Sequence of chain 1.A:
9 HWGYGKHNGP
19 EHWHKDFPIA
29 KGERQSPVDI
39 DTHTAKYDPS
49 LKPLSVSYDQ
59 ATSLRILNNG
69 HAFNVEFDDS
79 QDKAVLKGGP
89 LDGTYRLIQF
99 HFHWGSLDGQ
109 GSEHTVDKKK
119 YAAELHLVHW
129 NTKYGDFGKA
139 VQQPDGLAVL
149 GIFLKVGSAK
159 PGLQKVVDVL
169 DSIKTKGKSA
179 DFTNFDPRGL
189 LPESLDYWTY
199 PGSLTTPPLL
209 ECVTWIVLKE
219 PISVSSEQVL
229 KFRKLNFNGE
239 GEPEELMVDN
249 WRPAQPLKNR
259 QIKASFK

Binding-site contacts:
Ligand atom O1 contacts residue VAL147 of chain 1.A at 3.8 Å.
Ligand atom C8 contacts residue LEU202 of chain 1.A at 3.8 Å (hydrophobic).
Ligand atom O1 contacts residue HIS124 of chain 1.A at 3.4 Å (h-bond).
Ligand atom S contacts residue HIS124 of chain 1.A at 3.9 Å.
Ligand atom C5 contacts residue LEU202 of chain 1.A at 4.0 Å (hydrophobic).
Ligand atom O contacts residue TRP213 of chain 1.A at 3.6 Å.
Ligand atom C10 contacts residue GLN97 of chain 1.A at 3.8 Å.
Ligand atom C9 contacts residue VAL126 of chain 1.A at 3.8 Å (hydrophobic).
Ligand atom N contacts residue THR203 of chain 1.A at 2.9 Å (h-bond).
Ligand atom S contacts residue THR203 of chain 1.A at 3.9 Å.
Ligand atom S contacts residue ZN1 of chain 1.B at 3.0 Å.
Ligand atom O contacts residue SER201 of chain 1.A at 4.1 Å.
Ligand atom O1 contacts residue ZN1 of chain 1.B at 3.0 Å.
Ligand atom O1 contacts residue HIS99 of chain 1.A at 3.3 Å.
Ligand atom O contacts residue ZN1 of chain 1.B at 4.1 Å.
Ligand atom C2 contacts residue PHE135 of chain 1.A at 3.9 Å (hydrophobic).
Ligand atom C7 contacts residue LEU202 of chain 1.A at 3.9 Å (hydrophobic).
Ligand atom C9 contacts residue LEU202 of chain 1.A at 3.7 Å (hydrophobic).
Ligand atom O1 contacts residue TRP213 of chain 1.A at 4.0 Å.
Ligand atom O contacts residue THR203 of chain 1.A at 2.9 Å (h-bond).
Ligand atom C3 contacts residue LEU202 of chain 1.A at 3.8 Å (hydrophobic).
Ligand atom O1 contacts residue VAL126 of chain 1.A at 3.9 Å.
Ligand atom S contacts residue HIS99 of chain 1.A at 3.9 Å.
Ligand atom C contacts residue VAL139 of chain 1.A at 4.1 Å (hydrophobic).
Ligand atom C8 contacts residue HIS99 of chain 1.A at 4.0 Å.
Ligand atom C9 contacts residue HIS99 of chain 1.A at 4.0 Å.
Ligand atom N contacts residue HIS99 of chain 1.A at 3.2 Å (h-bond).
Ligand atom C10 contacts residue VAL126 of chain 1.A at 4.2 Å (hydrophobic).
Ligand atom N contacts residue ZN1 of chain 1.B at 1.9 Å.
Ligand atom C contacts residue PRO206 of chain 1.A at 4.0 Å (hydrophobic).
Ligand atom C1 contacts residue PRO206 of chain 1.A at 4.0 Å (hydrophobic).
Ligand atom N contacts residue HIS124 of chain 1.A at 3.4 Å (h-bond).
Ligand atom C6 contacts residue THR204 of chain 1.A at 3.3 Å.
Ligand atom C6 contacts residue LEU202 of chain 1.A at 4.0 Å (hydrophobic).
Ligand atom C10 contacts residue LEU202 of chain 1.A at 3.8 Å (hydrophobic).
Ligand atom C contacts residue LEU208 of chain 1.A at 4.2 Å (hydrophobic).
Ligand atom C7 contacts residue THR204 of chain 1.A at 3.3 Å.
Ligand atom C contacts residue PHE135 of chain 1.A at 3.9 Å (hydrophobic).
Ligand atom O contacts residue LEU202 of chain 1.A at 3.3 Å.
Ligand atom N contacts residue HIS101 of chain 1.A at 3.3 Å (h-bond).

A small-molecule ligand and the protein it binds are described below.
Small molecule (SMILES): CCCCCc1ccc(S(N)(=O)=O)cc1